This small molecule binds to this protein.
Small molecule (SMILES): NCC(=O)O

Binding-site contacts:
Ligand atom O contacts residue ASP35 of chain 4.A at 4.2 Å.
Ligand atom N contacts residue MPD1 of chain 4.F at 4.3 Å.
Ligand atom CA contacts residue ASP35 of chain 4.A at 3.4 Å.
Ligand atom OXT contacts residue MPD1 of chain 4.F at 3.1 Å.
Ligand atom CA contacts residue LEU31 of chain 4.A at 4.5 Å (hydrophobic).
Ligand atom OXT contacts residue THR50 of chain 4.A at 4.0 Å.
Ligand atom O contacts residue THR50 of chain 4.A at 4.2 Å.
Ligand atom N contacts residue LEU31 of chain 4.A at 3.8 Å.
Ligand atom C contacts residue ASP35 of chain 4.A at 4.1 Å.
Ligand atom OXT contacts residue ASP35 of chain 4.A at 4.4 Å.
Ligand atom C contacts residue MPD1 of chain 4.F at 4.2 Å.
Ligand atom O contacts residue PRO52 of chain 1.A at 3.9 Å.

Sequence of chain 4.A:
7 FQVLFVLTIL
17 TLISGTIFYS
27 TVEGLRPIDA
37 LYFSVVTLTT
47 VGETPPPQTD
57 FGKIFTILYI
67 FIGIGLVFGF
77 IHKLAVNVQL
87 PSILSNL

Sequence of chain 1.A:
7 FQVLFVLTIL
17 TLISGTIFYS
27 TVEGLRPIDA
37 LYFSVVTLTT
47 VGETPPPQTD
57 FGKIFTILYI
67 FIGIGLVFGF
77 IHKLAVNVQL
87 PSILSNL